Binding-site contacts:
Ligand atom O contacts residue LYS82 of chain 1.C at 3.4 Å (salt-bridge).
Ligand atom CA contacts residue LYS82 of chain 1.C at 4.4 Å.
Ligand atom CB contacts residue VAL78 of chain 1.C at 4.2 Å (hydrophobic).
Ligand atom CA contacts residue MET96 of chain 1.C at 3.4 Å (hydrophobic).
Ligand atom C contacts residue MET96 of chain 1.C at 4.2 Å (hydrophobic).
Ligand atom O contacts residue LYS82 of chain 1.C at 2.8 Å (salt-bridge).
Ligand atom C contacts residue LEU92 of chain 1.C at 4.5 Å (hydrophobic).
Ligand atom CA contacts residue MET96 of chain 1.C at 3.9 Å (hydrophobic).
Ligand atom N contacts residue MET96 of chain 1.C at 2.9 Å.
Ligand atom CA contacts residue GLU258 of chain 1.C at 4.0 Å.
Ligand atom N contacts residue LEU92 of chain 1.C at 4.1 Å.
Ligand atom O contacts residue MET96 of chain 1.C at 3.9 Å.
Ligand atom N contacts residue GLU258 of chain 1.C at 4.5 Å.
Ligand atom O contacts residue ARG88 of chain 1.C at 3.8 Å.
Ligand atom N contacts residue GLU258 of chain 1.C at 3.5 Å.
Ligand atom CA contacts residue MET96 of chain 1.C at 4.0 Å (hydrophobic).
Ligand atom C contacts residue LYS82 of chain 1.C at 4.0 Å.
Ligand atom CB contacts residue MET96 of chain 1.C at 3.2 Å (hydrophobic).
Ligand atom CB contacts residue MET96 of chain 1.C at 3.4 Å (hydrophobic).
Ligand atom N contacts residue MET96 of chain 1.C at 3.3 Å.
Ligand atom CB contacts residue LEU92 of chain 1.C at 3.8 Å (hydrophobic).
Ligand atom CA contacts residue LEU92 of chain 1.C at 4.5 Å (hydrophobic).
Ligand atom N contacts residue MET96 of chain 1.C at 4.2 Å.
Ligand atom C contacts residue LYS82 of chain 1.C at 4.2 Å.
Ligand atom CB contacts residue LEU92 of chain 1.C at 3.8 Å (hydrophobic).
Ligand atom CB contacts residue MET255 of chain 1.C at 3.9 Å (hydrophobic).
Ligand atom CB contacts residue GLU258 of chain 1.C at 3.1 Å.
Ligand atom C contacts residue MET96 of chain 1.C at 3.7 Å (hydrophobic).

This small molecule binds to this protein.
Small molecule (SMILES): C[C@H](N)C(=O)N[C@@H](C)C(=O)N[C@@H](C)C(=O)N[C@@H](C)C(=O)N[C@@H](C)C(=O)N[C@@H](C)C(=O)N[C@@H](C)C(=O)N[C@@H](C)C(=O)N[C@@H](C)C=O

Sequence of chain 1.C:
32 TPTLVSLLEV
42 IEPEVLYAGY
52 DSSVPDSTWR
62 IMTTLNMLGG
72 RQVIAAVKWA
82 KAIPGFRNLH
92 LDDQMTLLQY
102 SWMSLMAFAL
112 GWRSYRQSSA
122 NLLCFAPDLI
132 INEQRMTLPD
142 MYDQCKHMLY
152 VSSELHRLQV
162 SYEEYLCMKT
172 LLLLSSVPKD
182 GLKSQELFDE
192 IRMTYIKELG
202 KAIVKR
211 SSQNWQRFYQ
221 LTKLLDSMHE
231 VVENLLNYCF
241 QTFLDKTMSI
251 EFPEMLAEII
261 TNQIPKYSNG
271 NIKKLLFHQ